Sequence of chain 2.A:
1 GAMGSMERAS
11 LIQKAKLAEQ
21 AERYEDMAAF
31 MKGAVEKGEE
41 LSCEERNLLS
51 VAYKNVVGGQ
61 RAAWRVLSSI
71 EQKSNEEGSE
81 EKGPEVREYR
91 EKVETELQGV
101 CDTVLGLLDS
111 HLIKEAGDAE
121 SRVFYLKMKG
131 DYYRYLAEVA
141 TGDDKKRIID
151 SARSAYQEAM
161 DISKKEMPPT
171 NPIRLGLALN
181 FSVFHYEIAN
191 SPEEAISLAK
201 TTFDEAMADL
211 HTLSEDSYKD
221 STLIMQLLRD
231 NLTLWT

The small molecule below binds the protein below.
Small molecule (SMILES): CC(C)C[C@H](NC(=O)[C@@H]1CCCN1C(=O)[C@H](CC1=CN=C2C=CC=CC12)NC(=O)[C@@H](NC(=O)[C@H](C[SH]=O)NC(=O)[C@H](COP(=O)(O)O)NC(=O)[C@@H](N)CCCN=C(N)N)[C@@H](C)OP(=O)(O)O)C(=O)N1CCC[C@H]1C=O

Binding-site contacts:
Ligand atom OG contacts residue LEU234 of chain 2.A at 3.6 Å.
Ligand atom CE3 contacts residue LEU227 of chain 2.A at 3.4 Å (hydrophobic).
Ligand atom O3P contacts residue TYR186 of chain 2.A at 3.5 Å.
Ligand atom O3P contacts residue TRP235 of chain 2.A at 2.9 Å (h-bond).
Ligand atom CG2 contacts residue VAL183 of chain 2.A at 3.5 Å (hydrophobic).
Ligand atom CG contacts residue LYS54 of chain 2.A at 3.5 Å.
Ligand atom P contacts residue GLU187 of chain 2.A at 3.1 Å.
Ligand atom CA contacts residue ASN55 of chain 2.A at 3.6 Å.
Ligand atom CE2 contacts residue L701 of chain 2.E at 3.5 Å.
Ligand atom O2P contacts residue TYR186 of chain 2.A at 3.2 Å.
Ligand atom OG contacts residue TRP235 of chain 2.A at 3.0 Å (h-bond).
Ligand atom NH1 contacts residue ARG65 of chain 2.A at 2.8 Å (salt-bridge).
Ligand atom C contacts residue ASN180 of chain 2.A at 3.6 Å.
Ligand atom CB contacts residue ASN180 of chain 2.A at 3.2 Å.
Ligand atom CZ3 contacts residue LEU223 of chain 2.A at 3.6 Å (hydrophobic).
Ligand atom CB contacts residue GLU187 of chain 2.A at 3.5 Å.
Ligand atom N contacts residue LEU179 of chain 2.A at 3.6 Å.
Ligand atom CZ2 contacts residue L701 of chain 2.E at 3.5 Å.
Ligand atom CA contacts residue ASN231 of chain 2.A at 3.5 Å.
Ligand atom O contacts residue ASN231 of chain 2.A at 2.9 Å (h-bond).
Ligand atom NE1 contacts residue L701 of chain 2.E at 2.9 Å.
Ligand atom C contacts residue ASN231 of chain 2.A at 3.6 Å.
Ligand atom P contacts residue TRP235 of chain 2.A at 3.5 Å.
Ligand atom N contacts residue ASN180 of chain 2.A at 2.9 Å (h-bond).
Ligand atom CH2 contacts residue LEU223 of chain 2.A at 3.5 Å (hydrophobic).
Ligand atom O2P contacts residue ARG61 of chain 2.A at 2.9 Å (salt-bridge).
Ligand atom N contacts residue ASN231 of chain 2.A at 2.8 Å (h-bond).
Ligand atom O2P contacts residue GLU187 of chain 2.A at 2.5 Å (salt-bridge).
Ligand atom O1P contacts residue GLU187 of chain 2.A at 2.8 Å (salt-bridge).
Ligand atom C contacts residue ASN55 of chain 2.A at 3.2 Å.
Ligand atom O3P contacts residue ARG134 of chain 2.A at 2.9 Å (salt-bridge).
Ligand atom CD contacts residue LYS127 of chain 2.A at 3.6 Å.
Ligand atom CZ contacts residue ARG65 of chain 2.A at 3.3 Å.
Ligand atom O3P contacts residue TYR135 of chain 2.A at 2.6 Å (h-bond).
Ligand atom O2P contacts residue ARG134 of chain 2.A at 2.8 Å (salt-bridge).
Ligand atom O contacts residue VAL183 of chain 2.A at 3.5 Å.
Ligand atom O1P contacts residue ARG61 of chain 2.A at 2.9 Å (salt-bridge).
Ligand atom CA contacts residue ASN180 of chain 2.A at 3.4 Å.
Ligand atom O3P contacts residue LEU234 of chain 2.A at 3.2 Å.
Ligand atom CD1 contacts residue L701 of chain 2.E at 3.2 Å.